A protein and the small-molecule ligand that binds it are described below.
Small molecule (SMILES): Oc1cccc(F)c1O

Binding-site contacts:
Ligand atom C5 contacts residue HIS252 of chain 4.A at 3.7 Å.
Ligand atom C2 contacts residue FE1 of chain 4.C at 3.1 Å.
Ligand atom C6 contacts residue HIS252 of chain 4.A at 3.5 Å.
Ligand atom O1 contacts residue HIS252 of chain 4.A at 3.7 Å.
Ligand atom C4 contacts residue ILE254 of chain 4.A at 3.8 Å (hydrophobic).
Ligand atom C3 contacts residue PHE198 of chain 4.A at 3.8 Å (hydrophobic).
Ligand atom C1 contacts residue TYR261 of chain 4.A at 3.4 Å (hydrophobic).
Ligand atom C5 contacts residue PHE198 of chain 4.A at 3.5 Å (hydrophobic).
Ligand atom C1 contacts residue HIS252 of chain 4.A at 3.3 Å.
Ligand atom C3 contacts residue HIS252 of chain 4.A at 3.5 Å.
Ligand atom C1 contacts residue GLU271 of chain 4.A at 4.1 Å.
Ligand atom F1 contacts residue HIS252 of chain 4.A at 3.8 Å.
Ligand atom C2 contacts residue HIS206 of chain 4.A at 3.3 Å.
Ligand atom C6 contacts residue PHE198 of chain 4.A at 3.8 Å (hydrophobic).
Ligand atom C6 contacts residue THR255 of chain 4.A at 3.6 Å.
Ligand atom O2 contacts residue HIS150 of chain 4.A at 2.9 Å (h-bond).
Ligand atom C4 contacts residue PHE198 of chain 4.A at 4.0 Å (hydrophobic).
Ligand atom O2 contacts residue HIS252 of chain 4.A at 3.9 Å.
Ligand atom O1 contacts residue HIS220 of chain 4.A at 2.9 Å.
Ligand atom C2 contacts residue HIS252 of chain 4.A at 3.3 Å.
Ligand atom C2 contacts residue GLU271 of chain 4.A at 3.9 Å.
Ligand atom O2 contacts residue PHE273 of chain 4.A at 3.5 Å.
Ligand atom C4 contacts residue PHE273 of chain 4.A at 4.0 Å (hydrophobic).
Ligand atom O2 contacts residue HIS206 of chain 4.A at 2.7 Å (h-bond).
Ligand atom F1 contacts residue ILE298 of chain 4.A at 3.6 Å.
Ligand atom O2 contacts residue FE1 of chain 4.C at 2.3 Å.
Ligand atom F1 contacts residue PHE309 of chain 4.A at 3.7 Å.
Ligand atom O1 contacts residue TYR261 of chain 4.A at 2.8 Å (h-bond).
Ligand atom C4 contacts residue THR255 of chain 4.A at 3.3 Å.
Ligand atom O1 contacts residue GLU271 of chain 4.A at 3.6 Å (salt-bridge).
Ligand atom F1 contacts residue TYR261 of chain 4.A at 3.1 Å.
Ligand atom C6 contacts residue ILE254 of chain 4.A at 3.2 Å (hydrophobic).
Ligand atom C5 contacts residue ILE254 of chain 4.A at 4.0 Å (hydrophobic).
Ligand atom C4 contacts residue HIS206 of chain 4.A at 3.5 Å.
Ligand atom C3 contacts residue TYR261 of chain 4.A at 3.5 Å (hydrophobic).
Ligand atom O1 contacts residue FE1 of chain 4.C at 2.1 Å.
Ligand atom O2 contacts residue GLU271 of chain 4.A at 3.3 Å (salt-bridge).
Ligand atom C1 contacts residue FE1 of chain 4.C at 3.0 Å.
Ligand atom C4 contacts residue HIS252 of chain 4.A at 3.3 Å.
Ligand atom C1 contacts residue PHE198 of chain 4.A at 4.0 Å (hydrophobic).

Sequence of chain 4.A:
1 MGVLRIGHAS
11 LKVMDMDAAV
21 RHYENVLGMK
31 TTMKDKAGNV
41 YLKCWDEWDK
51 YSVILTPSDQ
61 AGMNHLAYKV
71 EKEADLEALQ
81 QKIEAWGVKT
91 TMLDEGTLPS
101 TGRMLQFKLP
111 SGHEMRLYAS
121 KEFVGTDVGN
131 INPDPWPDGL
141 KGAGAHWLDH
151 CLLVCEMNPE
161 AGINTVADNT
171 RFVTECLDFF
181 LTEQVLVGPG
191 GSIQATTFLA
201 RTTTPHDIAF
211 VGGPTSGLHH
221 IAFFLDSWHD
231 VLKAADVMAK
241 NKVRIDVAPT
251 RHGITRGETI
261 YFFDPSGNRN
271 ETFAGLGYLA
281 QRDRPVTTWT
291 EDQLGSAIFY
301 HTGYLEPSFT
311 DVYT